Sequence of chain 15.D:
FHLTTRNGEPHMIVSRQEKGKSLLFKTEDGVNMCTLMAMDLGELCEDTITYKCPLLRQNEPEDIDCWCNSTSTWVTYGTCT

The small molecule below binds the protein below.
Small molecule (SMILES): CC(=O)N[C@@H]1[C@@H](O)[C@H](O)[C@@H](CO)O[C@H]1O

Sequence of chain 15.C:
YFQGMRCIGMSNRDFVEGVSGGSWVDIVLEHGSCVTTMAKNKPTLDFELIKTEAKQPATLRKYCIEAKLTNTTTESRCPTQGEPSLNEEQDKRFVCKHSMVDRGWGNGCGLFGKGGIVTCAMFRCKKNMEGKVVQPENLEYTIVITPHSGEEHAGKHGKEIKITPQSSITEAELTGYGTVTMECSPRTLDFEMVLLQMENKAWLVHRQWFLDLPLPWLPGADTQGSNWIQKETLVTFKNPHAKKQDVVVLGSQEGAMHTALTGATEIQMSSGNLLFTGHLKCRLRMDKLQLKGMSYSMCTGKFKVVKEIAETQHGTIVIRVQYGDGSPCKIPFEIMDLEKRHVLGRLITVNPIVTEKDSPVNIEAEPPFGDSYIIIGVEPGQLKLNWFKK

Binding-site contacts:
Ligand atom O7 contacts residue ASN75 of chain 15.C at 3.2 Å (h-bond).
Ligand atom C8 contacts residue ASN75 of chain 15.C at 3.0 Å.
Ligand atom C6 contacts residue ASN75 of chain 15.C at 3.8 Å.
Ligand atom C8 contacts residue PHE98 of chain 15.C at 3.6 Å (hydrophobic).
Ligand atom C2 contacts residue NAG1 of chain 15.T at 4.1 Å.
Ligand atom C6 contacts residue CYS45 of chain 15.D at 4.4 Å (hydrophobic).
Ligand atom C4 contacts residue ASN75 of chain 15.C at 4.0 Å.
Ligand atom N2 contacts residue ASN75 of chain 15.C at 3.0 Å (h-bond).
Ligand atom C3 contacts residue NAG1 of chain 15.T at 3.3 Å.
Ligand atom O7 contacts residue MET126 of chain 15.C at 3.1 Å.
Ligand atom O5 contacts residue ASN75 of chain 15.C at 2.1 Å (h-bond).
Ligand atom C6 contacts residue NAG1 of chain 15.T at 3.4 Å.
Ligand atom C8 contacts residue MET126 of chain 15.C at 3.7 Å (hydrophobic).
Ligand atom C7 contacts residue MET126 of chain 15.C at 3.8 Å (hydrophobic).
Ligand atom O4 contacts residue NAG1 of chain 15.T at 1.6 Å.
Ligand atom O6 contacts residue ASN75 of chain 15.C at 3.8 Å.
Ligand atom O3 contacts residue NAG1 of chain 15.T at 2.4 Å (h-bond).
Ligand atom O6 contacts residue CYS45 of chain 15.D at 3.4 Å (h-bond).
Ligand atom C5 contacts residue ASN75 of chain 15.C at 3.2 Å.
Ligand atom C1 contacts residue ASN75 of chain 15.C at 1.3 Å.
Ligand atom C6 contacts residue THR48 of chain 15.D at 4.4 Å.
Ligand atom O5 contacts residue THR48 of chain 15.D at 4.0 Å.
Ligand atom C2 contacts residue ASN75 of chain 15.C at 2.6 Å.
Ligand atom O6 contacts residue NAG1 of chain 15.T at 4.1 Å.
Ligand atom O6 contacts residue THR48 of chain 15.D at 4.0 Å.
Ligand atom C4 contacts residue NAG1 of chain 15.T at 2.9 Å.
Ligand atom C3 contacts residue ASN75 of chain 15.C at 3.5 Å.
Ligand atom O6 contacts residue GLU46 of chain 15.D at 3.8 Å.
Ligand atom C5 contacts residue NAG1 of chain 15.T at 3.7 Å.
Ligand atom C7 contacts residue ASN75 of chain 15.C at 2.8 Å.